This small molecule binds to this protein.
Small molecule (SMILES): CC[C@H](C)[C@H](N)C(=O)N[C@@H](CC1=NC=NC1)C(=O)N[C@H](C(=O)N[C@H](C(=O)N[C@H](C(=O)N1CCC[C@H]1C(=O)N[C@@H](C)C(=O)N[C@@H](CC(=O)O)C(=O)N[C@@H](CC(C)C)C(=O)N[C@@H](CC1=c2ccccc2=NC1)C(=O)N[C@@H](CC(=O)O)C(=O)N[C@@H](CC1=c2ccccc2=NC1)C(=O)N[C@H](C(=O)N[C@H](C=O)CC(N)=O)[C@@H](C)CC)[C@@H](C)CC)[C@@H](C)O)C(C)C

Sequence of chain 1.B:
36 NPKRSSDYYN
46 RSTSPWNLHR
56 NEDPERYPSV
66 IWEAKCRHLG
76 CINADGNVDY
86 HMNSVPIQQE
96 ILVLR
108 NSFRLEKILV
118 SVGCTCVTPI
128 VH

Binding-site contacts:
Ligand atom ND1 contacts residue ASN25 of chain 1.A at 3.0 Å (h-bond).
Ligand atom CB contacts residue PHE110 of chain 1.B at 3.5 Å (hydrophobic).
Ligand atom OD1 contacts residue TYR62 of chain 1.A at 2.7 Å (h-bond).
Ligand atom O contacts residue ARG111 of chain 1.B at 3.6 Å.
Ligand atom CA contacts residue PHE110 of chain 1.B at 3.5 Å (hydrophobic).
Ligand atom O contacts residue ASN108 of chain 1.B at 3.5 Å (h-bond).
Ligand atom CD2 contacts residue TYR62 of chain 1.A at 3.6 Å (hydrophobic).
Ligand atom C contacts residue PHE110 of chain 1.B at 3.6 Å (hydrophobic).
Ligand atom OG1 contacts residue PHE110 of chain 1.B at 3.4 Å (h-bond).
Ligand atom CZ3 contacts residue LEU99 of chain 1.A at 3.6 Å (hydrophobic).
Ligand atom O contacts residue HIS29 of chain 1.A at 3.3 Å (h-bond).
Ligand atom CZ2 contacts residue GLU60 of chain 1.A at 3.6 Å.
Ligand atom O contacts residue ILE28 of chain 1.A at 3.5 Å.
Ligand atom CE2 contacts residue TYR62 of chain 1.A at 3.6 Å (hydrophobic).
Ligand atom N contacts residue HIS29 of chain 1.A at 3.5 Å (h-bond).
Ligand atom CZ3 contacts residue PHE110 of chain 1.A at 3.5 Å (hydrophobic).
Ligand atom CB contacts residue TYR62 of chain 1.A at 3.5 Å (hydrophobic).
Ligand atom CA contacts residue TYR62 of chain 1.A at 3.7 Å (hydrophobic).
Ligand atom CA contacts residue ASN27 of chain 1.A at 3.4 Å.
Ligand atom CE3 contacts residue TYR62 of chain 1.A at 3.6 Å (hydrophobic).
Ligand atom O contacts residue SER109 of chain 1.B at 3.3 Å.
Ligand atom O contacts residue PHE110 of chain 1.B at 2.8 Å (h-bond).
Ligand atom O contacts residue ASN27 of chain 1.A at 3.5 Å (h-bond).
Ligand atom CZ2 contacts residue TYR62 of chain 1.A at 3.5 Å (hydrophobic).
Ligand atom N contacts residue ASN108 of chain 1.B at 3.1 Å (h-bond).
Ligand atom CD1 contacts residue TYR62 of chain 1.A at 3.6 Å (hydrophobic).
Ligand atom CG2 contacts residue ASN108 of chain 1.B at 3.6 Å.
Ligand atom NE1 contacts residue PRO59 of chain 1.A at 3.0 Å (h-bond).
Ligand atom CA contacts residue ASN108 of chain 1.B at 3.4 Å.
Ligand atom O contacts residue LEU112 of chain 1.B at 3.0 Å (h-bond).
Ligand atom O contacts residue ASN25 of chain 1.A at 3.1 Å (h-bond).
Ligand atom O contacts residue ASN27 of chain 1.A at 3.2 Å (h-bond).
Ligand atom O contacts residue LEU26 of chain 1.A at 3.3 Å.
Ligand atom CE3 contacts residue LEU26 of chain 1.A at 3.7 Å (hydrophobic).
Ligand atom N contacts residue TYR62 of chain 1.A at 3.5 Å (h-bond).
Ligand atom ND1 contacts residue ASN27 of chain 1.A at 3.3 Å (h-bond).
Ligand atom N contacts residue PHE110 of chain 1.B at 2.8 Å (h-bond).
Ligand atom CZ2 contacts residue ARG61 of chain 1.A at 3.5 Å.
Ligand atom N contacts residue ASN27 of chain 1.A at 3.0 Å (h-bond).
Ligand atom O contacts residue MET23 of chain 1.A at 3.6 Å.

Sequence of chain 1.A:
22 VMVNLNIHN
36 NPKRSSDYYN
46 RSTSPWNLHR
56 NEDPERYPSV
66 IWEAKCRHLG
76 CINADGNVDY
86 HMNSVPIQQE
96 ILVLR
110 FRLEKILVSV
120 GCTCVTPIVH